This protein binds this small molecule.
Small molecule (SMILES): CSC[C@H]1O[C@@H](n2cnc3c(N)ncnc32)[C@H](O)[C@@H]1O

Sequence of chain 1.B:
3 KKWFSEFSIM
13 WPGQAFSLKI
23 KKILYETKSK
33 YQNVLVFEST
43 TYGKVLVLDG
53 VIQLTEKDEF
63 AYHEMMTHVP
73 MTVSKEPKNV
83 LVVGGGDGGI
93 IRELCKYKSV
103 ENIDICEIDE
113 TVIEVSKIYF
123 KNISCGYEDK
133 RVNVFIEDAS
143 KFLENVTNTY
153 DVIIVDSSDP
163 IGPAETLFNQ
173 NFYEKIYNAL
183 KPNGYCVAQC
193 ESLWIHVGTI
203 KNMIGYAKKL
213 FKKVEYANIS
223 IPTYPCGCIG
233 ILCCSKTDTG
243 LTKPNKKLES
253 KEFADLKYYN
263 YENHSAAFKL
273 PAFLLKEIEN

Binding-site contacts:
Ligand atom C5' contacts residue SER160 of chain 1.B at 3.4 Å.
Ligand atom O4' contacts residue GLY86 of chain 1.B at 3.4 Å.
Ligand atom C4 contacts residue ILE110 of chain 1.B at 3.6 Å (hydrophobic).
Ligand atom N7 contacts residue ALA166 of chain 1.B at 3.2 Å (h-bond).
Ligand atom C2 contacts residue ALA141 of chain 1.B at 3.6 Å (hydrophobic).
Ligand atom N1 contacts residue ALA141 of chain 1.B at 3.0 Å (h-bond).
Ligand atom C2' contacts residue GLN34 of chain 1.B at 3.7 Å.
Ligand atom N3 contacts residue GLY86 of chain 1.B at 3.6 Å.
Ligand atom N7 contacts residue PRO165 of chain 1.B at 3.2 Å.
Ligand atom C2 contacts residue CYS108 of chain 1.B at 3.4 Å (hydrophobic).
Ligand atom N6 contacts residue ASP140 of chain 1.B at 2.9 Å (salt-bridge).
Ligand atom C5' contacts residue ASP158 of chain 1.B at 3.1 Å.
Ligand atom C4' contacts residue GLU109 of chain 1.B at 3.5 Å.
Ligand atom O3' contacts residue VAL114 of chain 1.B at 3.6 Å.
Ligand atom C5' contacts residue SER159 of chain 1.B at 3.7 Å.
Ligand atom C8 contacts residue SER160 of chain 1.B at 3.1 Å.
Ligand atom O3' contacts residue GLU109 of chain 1.B at 2.9 Å (salt-bridge).
Ligand atom C5 contacts residue ILE110 of chain 1.B at 3.7 Å (hydrophobic).
Ligand atom C3' contacts residue LEU50 of chain 1.B at 3.5 Å (hydrophobic).
Ligand atom S5' contacts residue PUT1 of chain 1.G at 3.7 Å.
Ligand atom O2' contacts residue GLN34 of chain 1.B at 2.9 Å (h-bond).
Ligand atom C4' contacts residue GLY87 of chain 1.B at 3.6 Å.
Ligand atom C2 contacts residue ILE110 of chain 1.B at 3.4 Å (hydrophobic).
Ligand atom N6 contacts residue LEU169 of chain 1.B at 3.6 Å.
Ligand atom N6 contacts residue PRO165 of chain 1.B at 3.0 Å (h-bond).
Ligand atom C2' contacts residue GLU109 of chain 1.B at 3.2 Å.
Ligand atom C3' contacts residue GLU109 of chain 1.B at 3.6 Å.
Ligand atom CS contacts residue ASP89 of chain 1.B at 3.5 Å.
Ligand atom C6 contacts residue ASP140 of chain 1.B at 3.7 Å.
Ligand atom N6 contacts residue THR168 of chain 1.B at 3.2 Å (h-bond).
Ligand atom S5' contacts residue ASP89 of chain 1.B at 3.3 Å (salt-bridge).
Ligand atom CS contacts residue GLN55 of chain 1.B at 3.6 Å.
Ligand atom N1 contacts residue ASP140 of chain 1.B at 3.7 Å.
Ligand atom N3 contacts residue ILE110 of chain 1.B at 3.2 Å (h-bond).
Ligand atom O2' contacts residue ASP111 of chain 1.B at 3.6 Å.
Ligand atom N9 contacts residue ILE110 of chain 1.B at 3.7 Å.
Ligand atom S5' contacts residue GLY87 of chain 1.B at 3.5 Å (h-bond).
Ligand atom C1' contacts residue GLU109 of chain 1.B at 3.2 Å.
Ligand atom O4' contacts residue SER160 of chain 1.B at 3.6 Å (h-bond).
Ligand atom O2' contacts residue GLU109 of chain 1.B at 2.4 Å (salt-bridge).